A small-molecule ligand and the protein it binds are described below.
Small molecule (SMILES): N[C@@H](Cc1c[nH]c2ccccc12)C(=O)O

Binding-site contacts:
Ligand atom NE1 contacts residue GLN45 of chain 1.A at 2.8 Å (h-bond).
Ligand atom CA contacts residue THR28 of chain 1.K at 3.2 Å.
Ligand atom C contacts residue THR50 of chain 1.A at 3.7 Å.
Ligand atom N contacts residue THR23 of chain 1.K at 2.9 Å (h-bond).
Ligand atom CB contacts residue SER51 of chain 1.K at 3.5 Å.
Ligand atom CZ2 contacts residue THR50 of chain 1.A at 3.9 Å.
Ligand atom CA contacts residue GLY25 of chain 1.K at 3.4 Å.
Ligand atom CA contacts residue THR23 of chain 1.K at 3.9 Å.
Ligand atom N contacts residue GLY25 of chain 1.K at 2.8 Å (h-bond).
Ligand atom CD1 contacts residue GLN45 of chain 1.A at 3.5 Å.
Ligand atom CZ2 contacts residue ILE53 of chain 1.A at 3.8 Å (hydrophobic).
Ligand atom C contacts residue THR47 of chain 1.A at 3.3 Å.
Ligand atom CE3 contacts residue HIS32 of chain 1.A at 3.9 Å.
Ligand atom CH2 contacts residue GLY21 of chain 1.A at 3.5 Å.
Ligand atom O contacts residue GLY25 of chain 1.K at 3.9 Å.
Ligand atom CE2 contacts residue GLN45 of chain 1.A at 3.9 Å.
Ligand atom O contacts residue THR50 of chain 1.A at 2.7 Å (h-bond).
Ligand atom OXT contacts residue THR47 of chain 1.A at 3.5 Å.
Ligand atom CD2 contacts residue THR50 of chain 1.A at 3.9 Å.
Ligand atom CD1 contacts residue SER51 of chain 1.K at 3.5 Å.
Ligand atom C contacts residue SER51 of chain 1.K at 3.6 Å.
Ligand atom OXT contacts residue ARG24 of chain 1.K at 3.5 Å.
Ligand atom CG contacts residue SER51 of chain 1.K at 3.9 Å.
Ligand atom OXT contacts residue SER51 of chain 1.K at 2.9 Å (h-bond).
Ligand atom OXT contacts residue GLY25 of chain 1.K at 3.0 Å (h-bond).
Ligand atom CZ3 contacts residue HIS32 of chain 1.A at 4.0 Å.
Ligand atom OXT contacts residue THR23 of chain 1.K at 3.9 Å.
Ligand atom O contacts residue THR47 of chain 1.A at 2.4 Å (h-bond).
Ligand atom CZ2 contacts residue ALA44 of chain 1.A at 4.0 Å (hydrophobic).
Ligand atom N contacts residue THR28 of chain 1.K at 2.8 Å (h-bond).
Ligand atom CB contacts residue THR28 of chain 1.K at 3.4 Å.
Ligand atom NE1 contacts residue ALA44 of chain 1.A at 3.9 Å.
Ligand atom CD1 contacts residue THR47 of chain 1.A at 3.6 Å.
Ligand atom N contacts residue ASP27 of chain 1.K at 3.1 Å (salt-bridge).
Ligand atom CZ3 contacts residue GLY21 of chain 1.A at 3.6 Å.
Ligand atom O contacts residue HIS49 of chain 1.A at 3.7 Å.
Ligand atom CE2 contacts residue THR50 of chain 1.A at 4.0 Å.
Ligand atom CB contacts residue THR23 of chain 1.K at 3.8 Å.
Ligand atom C contacts residue GLY25 of chain 1.K at 3.4 Å.
Ligand atom CA contacts residue SER51 of chain 1.K at 4.0 Å.

Sequence of chain 1.A:
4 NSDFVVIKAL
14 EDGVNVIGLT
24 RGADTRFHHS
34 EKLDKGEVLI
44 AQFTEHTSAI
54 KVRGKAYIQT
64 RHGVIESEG

Sequence of chain 1.K:
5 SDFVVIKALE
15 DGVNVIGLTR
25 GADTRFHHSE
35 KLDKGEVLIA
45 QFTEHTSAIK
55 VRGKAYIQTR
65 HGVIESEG